Sequence of chain 1.B:
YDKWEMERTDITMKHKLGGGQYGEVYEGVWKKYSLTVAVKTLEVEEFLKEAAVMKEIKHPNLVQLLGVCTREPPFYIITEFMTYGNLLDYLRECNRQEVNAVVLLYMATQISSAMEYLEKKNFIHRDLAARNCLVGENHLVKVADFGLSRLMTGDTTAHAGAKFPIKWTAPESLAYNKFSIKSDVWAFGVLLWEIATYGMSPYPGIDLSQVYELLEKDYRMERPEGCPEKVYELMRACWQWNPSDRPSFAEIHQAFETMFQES

The protein below binds the small molecule below.
Small molecule (SMILES): COc1ccc(OS(=O)(=O)F)cc1-c1c[nH]c2ncc(-c3cncc(C(=O)N(C)C)c3)cc12

Binding-site contacts:
Ligand atom CAO contacts residue ALA41 of chain 1.B at 3.8 Å (hydrophobic).
Ligand atom CAO contacts residue LEU142 of chain 1.B at 3.6 Å (hydrophobic).
Ligand atom CAS contacts residue GLU88 of chain 1.B at 3.6 Å.
Ligand atom CAD contacts residue TYR25 of chain 1.B at 3.7 Å (hydrophobic).
Ligand atom CAS contacts residue ALA41 of chain 1.B at 3.6 Å (hydrophobic).
Ligand atom CAA contacts residue GLY21 of chain 1.B at 3.8 Å.
Ligand atom CAM contacts residue MET90 of chain 1.B at 3.5 Å (hydrophobic).
Ligand atom CAQ contacts residue LEU20 of chain 1.B at 3.7 Å (hydrophobic).
Ligand atom NAN contacts residue MET90 of chain 1.B at 2.9 Å (h-bond).
Ligand atom CAP contacts residue LEU142 of chain 1.B at 3.5 Å (hydrophobic).
Ligand atom CAB contacts residue GLY21 of chain 1.B at 3.5 Å.
Ligand atom NAN contacts residue PHE89 of chain 1.B at 3.8 Å.
Ligand atom CAI contacts residue THR91 of chain 1.B at 3.6 Å.
Ligand atom CAD contacts residue ASN94 of chain 1.B at 3.7 Å.
Ligand atom OBG contacts residue ILE85 of chain 1.B at 3.7 Å.
Ligand atom OBF contacts residue PHE154 of chain 1.B at 3.4 Å.
Ligand atom CAD contacts residue LEU142 of chain 1.B at 3.8 Å (hydrophobic).
Ligand atom OBA contacts residue LEU142 of chain 1.B at 3.6 Å.
Ligand atom NAR contacts residue GLU88 of chain 1.B at 2.8 Å (salt-bridge).
Ligand atom OAK contacts residue GLY21 of chain 1.B at 3.2 Å (h-bond).
Ligand atom FBE contacts residue PHE154 of chain 1.B at 3.6 Å.
Ligand atom NAR contacts residue LEU142 of chain 1.B at 3.8 Å.
Ligand atom NAC contacts residue ASN94 of chain 1.B at 3.4 Å (h-bond).
Ligand atom CAT contacts residue LEU142 of chain 1.B at 3.7 Å (hydrophobic).
Ligand atom OBG contacts residue THR87 of chain 1.B at 3.4 Å.
Ligand atom FBE contacts residue MET62 of chain 1.B at 3.6 Å.
Ligand atom CAS contacts residue THR87 of chain 1.B at 3.1 Å.
Ligand atom CAS contacts residue LEU142 of chain 1.B at 3.8 Å (hydrophobic).
Ligand atom OBF contacts residue ILE85 of chain 1.B at 3.6 Å.
Ligand atom NAR contacts residue THR87 of chain 1.B at 3.5 Å (h-bond).
Ligand atom OBF contacts residue LYS43 of chain 1.B at 3.5 Å.
Ligand atom CBB contacts residue LEU142 of chain 1.B at 3.8 Å (hydrophobic).
Ligand atom CBB contacts residue TYR25 of chain 1.B at 3.5 Å (hydrophobic).
Ligand atom CAQ contacts residue LEU142 of chain 1.B at 3.6 Å (hydrophobic).
Ligand atom NAR contacts residue ALA41 of chain 1.B at 3.5 Å.
Ligand atom CAO contacts residue GLU88 of chain 1.B at 3.8 Å.
Ligand atom NAC contacts residue TYR25 of chain 1.B at 3.8 Å.
Ligand atom OBC contacts residue LYS43 of chain 1.B at 3.6 Å.
Ligand atom CAI contacts residue GLY93 of chain 1.B at 3.7 Å.
Ligand atom CAL contacts residue LEU142 of chain 1.B at 3.7 Å (hydrophobic).